The protein below binds the small molecule below.
Small molecule (SMILES): C=C(C)CCO[P](=O)(O)OP(=O)(O)O

Sequence of chain 2.A:
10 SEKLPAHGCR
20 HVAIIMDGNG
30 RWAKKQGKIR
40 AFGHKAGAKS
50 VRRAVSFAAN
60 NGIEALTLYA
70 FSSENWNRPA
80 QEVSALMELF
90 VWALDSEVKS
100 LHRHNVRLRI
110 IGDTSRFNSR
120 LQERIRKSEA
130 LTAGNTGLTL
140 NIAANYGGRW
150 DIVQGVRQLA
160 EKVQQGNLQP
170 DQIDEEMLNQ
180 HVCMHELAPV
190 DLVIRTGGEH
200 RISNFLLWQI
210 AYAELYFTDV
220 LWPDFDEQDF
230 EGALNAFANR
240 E

Binding-site contacts:
Ligand atom O1A contacts residue ARG77 of chain 2.A at 3.0 Å (salt-bridge).
Ligand atom PA contacts residue ASP26 of chain 2.A at 3.7 Å.
Ligand atom O2A contacts residue MG1 of chain 2.C at 2.0 Å.
Ligand atom C3 contacts residue ALA69 of chain 2.A at 3.7 Å (hydrophobic).
Ligand atom O3B contacts residue ARG39 of chain 2.A at 2.7 Å (salt-bridge).
Ligand atom O3A contacts residue ARG39 of chain 2.A at 2.7 Å (salt-bridge).
Ligand atom PA contacts residue ARG39 of chain 2.A at 3.3 Å.
Ligand atom C1 contacts residue ASN28 of chain 2.A at 3.6 Å.
Ligand atom O1B contacts residue ARG30 of chain 2.A at 2.8 Å (salt-bridge).
Ligand atom C5 contacts residue ALA69 of chain 2.A at 3.3 Å (hydrophobic).
Ligand atom O3A contacts residue MG1 of chain 2.C at 3.8 Å.
Ligand atom PA contacts residue MG1 of chain 2.C at 3.4 Å.
Ligand atom PA contacts residue ASN28 of chain 2.A at 3.8 Å.
Ligand atom PB contacts residue MG1 of chain 2.C at 3.3 Å.
Ligand atom O2B contacts residue ARG30 of chain 2.A at 3.2 Å (salt-bridge).
Ligand atom O2B contacts residue ASP26 of chain 2.A at 2.8 Å (salt-bridge).
Ligand atom PB contacts residue ARG39 of chain 2.A at 3.3 Å.
Ligand atom O1A contacts residue ARG39 of chain 2.A at 2.9 Å (salt-bridge).
Ligand atom O2A contacts residue ARG77 of chain 2.A at 2.9 Å (salt-bridge).
Ligand atom O2B contacts residue MG1 of chain 2.C at 2.0 Å.
Ligand atom O2A contacts residue ARG39 of chain 2.A at 3.7 Å.
Ligand atom O1 contacts residue ASN28 of chain 2.A at 3.1 Å (h-bond).
Ligand atom O1B contacts residue GLY27 of chain 2.A at 3.3 Å.
Ligand atom O3A contacts residue ASN28 of chain 2.A at 3.5 Å (h-bond).
Ligand atom PA contacts residue GLY29 of chain 2.A at 3.8 Å.
Ligand atom O1 contacts residue ASP26 of chain 2.A at 3.5 Å (salt-bridge).
Ligand atom O2A contacts residue ASP26 of chain 2.A at 2.8 Å (salt-bridge).
Ligand atom PB contacts residue GLY29 of chain 2.A at 3.7 Å.
Ligand atom C1 contacts residue MET25 of chain 2.A at 3.1 Å (hydrophobic).
Ligand atom C5 contacts residue ASN74 of chain 2.A at 3.4 Å.
Ligand atom C4 contacts residue TYR68 of chain 2.A at 3.7 Å (hydrophobic).
Ligand atom O1A contacts residue GLY29 of chain 2.A at 3.8 Å.
Ligand atom C1 contacts residue ASP26 of chain 2.A at 3.8 Å.
Ligand atom C4 contacts residue MET25 of chain 2.A at 3.7 Å (hydrophobic).
Ligand atom O1A contacts residue HIS43 of chain 2.A at 3.0 Å (h-bond).
Ligand atom O3A contacts residue GLY29 of chain 2.A at 2.8 Å (h-bond).
Ligand atom O1B contacts residue GLY29 of chain 2.A at 3.6 Å.
Ligand atom C4 contacts residue ALA69 of chain 2.A at 3.2 Å (hydrophobic).
Ligand atom O1 contacts residue GLY27 of chain 2.A at 3.3 Å (h-bond).
Ligand atom C2 contacts residue HIS43 of chain 2.A at 3.7 Å.